The small molecule below binds the protein below.
Small molecule (SMILES): CC(=O)N[C@H]1[C@H](O[C@H]2[C@H](O)[C@@H](NC(C)=O)CO[C@@H]2CO)O[C@H](CO)[C@@H](O)[C@@H]1O

Binding-site contacts:
Ligand atom C8 contacts residue THR156 of chain 2.E at 3.7 Å.
Ligand atom N2 contacts residue THR156 of chain 2.E at 3.2 Å.
Ligand atom O7 contacts residue THR156 of chain 2.E at 4.5 Å.
Ligand atom C3 contacts residue THR156 of chain 2.E at 4.4 Å.
Ligand atom C8 contacts residue ASN154 of chain 2.E at 4.5 Å.
Ligand atom C7 contacts residue THR156 of chain 2.E at 3.6 Å.
Ligand atom C2 contacts residue THR156 of chain 2.E at 3.9 Å.
Ligand atom C2 contacts residue ASN154 of chain 2.E at 4.1 Å.
Ligand atom C1 contacts residue ASN154 of chain 2.E at 3.1 Å.
Ligand atom C7 contacts residue ASN154 of chain 2.E at 3.7 Å.
Ligand atom C1 contacts residue THR156 of chain 2.E at 3.6 Å.
Ligand atom O7 contacts residue ASN154 of chain 2.E at 3.2 Å (h-bond).
Ligand atom O5 contacts residue ASN154 of chain 2.E at 3.8 Å.
Ligand atom N2 contacts residue ASN154 of chain 2.E at 4.0 Å.
Ligand atom O6 contacts residue MET151 of chain 2.E at 3.5 Å.
Ligand atom O5 contacts residue MET151 of chain 2.E at 4.2 Å.

Sequence of chain 2.E:
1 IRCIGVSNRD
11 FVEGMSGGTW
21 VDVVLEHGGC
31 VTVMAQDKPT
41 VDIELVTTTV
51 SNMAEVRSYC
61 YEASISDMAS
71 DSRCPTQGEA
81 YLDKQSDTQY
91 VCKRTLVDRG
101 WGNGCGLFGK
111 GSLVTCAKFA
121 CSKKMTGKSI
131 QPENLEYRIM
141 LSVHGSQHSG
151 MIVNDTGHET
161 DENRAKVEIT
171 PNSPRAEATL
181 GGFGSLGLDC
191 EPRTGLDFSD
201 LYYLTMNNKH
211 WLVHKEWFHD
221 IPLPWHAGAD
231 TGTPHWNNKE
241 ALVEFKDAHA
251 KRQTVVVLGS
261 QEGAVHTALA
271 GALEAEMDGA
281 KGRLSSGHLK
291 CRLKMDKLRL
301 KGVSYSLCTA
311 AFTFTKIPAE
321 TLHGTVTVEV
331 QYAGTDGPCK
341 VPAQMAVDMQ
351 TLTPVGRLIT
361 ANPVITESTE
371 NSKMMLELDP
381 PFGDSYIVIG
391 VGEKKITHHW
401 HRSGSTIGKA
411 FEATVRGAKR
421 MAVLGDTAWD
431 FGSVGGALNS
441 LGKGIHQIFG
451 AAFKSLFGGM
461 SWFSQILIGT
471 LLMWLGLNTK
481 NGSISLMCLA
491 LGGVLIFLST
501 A